Sequence of chain 1.A:
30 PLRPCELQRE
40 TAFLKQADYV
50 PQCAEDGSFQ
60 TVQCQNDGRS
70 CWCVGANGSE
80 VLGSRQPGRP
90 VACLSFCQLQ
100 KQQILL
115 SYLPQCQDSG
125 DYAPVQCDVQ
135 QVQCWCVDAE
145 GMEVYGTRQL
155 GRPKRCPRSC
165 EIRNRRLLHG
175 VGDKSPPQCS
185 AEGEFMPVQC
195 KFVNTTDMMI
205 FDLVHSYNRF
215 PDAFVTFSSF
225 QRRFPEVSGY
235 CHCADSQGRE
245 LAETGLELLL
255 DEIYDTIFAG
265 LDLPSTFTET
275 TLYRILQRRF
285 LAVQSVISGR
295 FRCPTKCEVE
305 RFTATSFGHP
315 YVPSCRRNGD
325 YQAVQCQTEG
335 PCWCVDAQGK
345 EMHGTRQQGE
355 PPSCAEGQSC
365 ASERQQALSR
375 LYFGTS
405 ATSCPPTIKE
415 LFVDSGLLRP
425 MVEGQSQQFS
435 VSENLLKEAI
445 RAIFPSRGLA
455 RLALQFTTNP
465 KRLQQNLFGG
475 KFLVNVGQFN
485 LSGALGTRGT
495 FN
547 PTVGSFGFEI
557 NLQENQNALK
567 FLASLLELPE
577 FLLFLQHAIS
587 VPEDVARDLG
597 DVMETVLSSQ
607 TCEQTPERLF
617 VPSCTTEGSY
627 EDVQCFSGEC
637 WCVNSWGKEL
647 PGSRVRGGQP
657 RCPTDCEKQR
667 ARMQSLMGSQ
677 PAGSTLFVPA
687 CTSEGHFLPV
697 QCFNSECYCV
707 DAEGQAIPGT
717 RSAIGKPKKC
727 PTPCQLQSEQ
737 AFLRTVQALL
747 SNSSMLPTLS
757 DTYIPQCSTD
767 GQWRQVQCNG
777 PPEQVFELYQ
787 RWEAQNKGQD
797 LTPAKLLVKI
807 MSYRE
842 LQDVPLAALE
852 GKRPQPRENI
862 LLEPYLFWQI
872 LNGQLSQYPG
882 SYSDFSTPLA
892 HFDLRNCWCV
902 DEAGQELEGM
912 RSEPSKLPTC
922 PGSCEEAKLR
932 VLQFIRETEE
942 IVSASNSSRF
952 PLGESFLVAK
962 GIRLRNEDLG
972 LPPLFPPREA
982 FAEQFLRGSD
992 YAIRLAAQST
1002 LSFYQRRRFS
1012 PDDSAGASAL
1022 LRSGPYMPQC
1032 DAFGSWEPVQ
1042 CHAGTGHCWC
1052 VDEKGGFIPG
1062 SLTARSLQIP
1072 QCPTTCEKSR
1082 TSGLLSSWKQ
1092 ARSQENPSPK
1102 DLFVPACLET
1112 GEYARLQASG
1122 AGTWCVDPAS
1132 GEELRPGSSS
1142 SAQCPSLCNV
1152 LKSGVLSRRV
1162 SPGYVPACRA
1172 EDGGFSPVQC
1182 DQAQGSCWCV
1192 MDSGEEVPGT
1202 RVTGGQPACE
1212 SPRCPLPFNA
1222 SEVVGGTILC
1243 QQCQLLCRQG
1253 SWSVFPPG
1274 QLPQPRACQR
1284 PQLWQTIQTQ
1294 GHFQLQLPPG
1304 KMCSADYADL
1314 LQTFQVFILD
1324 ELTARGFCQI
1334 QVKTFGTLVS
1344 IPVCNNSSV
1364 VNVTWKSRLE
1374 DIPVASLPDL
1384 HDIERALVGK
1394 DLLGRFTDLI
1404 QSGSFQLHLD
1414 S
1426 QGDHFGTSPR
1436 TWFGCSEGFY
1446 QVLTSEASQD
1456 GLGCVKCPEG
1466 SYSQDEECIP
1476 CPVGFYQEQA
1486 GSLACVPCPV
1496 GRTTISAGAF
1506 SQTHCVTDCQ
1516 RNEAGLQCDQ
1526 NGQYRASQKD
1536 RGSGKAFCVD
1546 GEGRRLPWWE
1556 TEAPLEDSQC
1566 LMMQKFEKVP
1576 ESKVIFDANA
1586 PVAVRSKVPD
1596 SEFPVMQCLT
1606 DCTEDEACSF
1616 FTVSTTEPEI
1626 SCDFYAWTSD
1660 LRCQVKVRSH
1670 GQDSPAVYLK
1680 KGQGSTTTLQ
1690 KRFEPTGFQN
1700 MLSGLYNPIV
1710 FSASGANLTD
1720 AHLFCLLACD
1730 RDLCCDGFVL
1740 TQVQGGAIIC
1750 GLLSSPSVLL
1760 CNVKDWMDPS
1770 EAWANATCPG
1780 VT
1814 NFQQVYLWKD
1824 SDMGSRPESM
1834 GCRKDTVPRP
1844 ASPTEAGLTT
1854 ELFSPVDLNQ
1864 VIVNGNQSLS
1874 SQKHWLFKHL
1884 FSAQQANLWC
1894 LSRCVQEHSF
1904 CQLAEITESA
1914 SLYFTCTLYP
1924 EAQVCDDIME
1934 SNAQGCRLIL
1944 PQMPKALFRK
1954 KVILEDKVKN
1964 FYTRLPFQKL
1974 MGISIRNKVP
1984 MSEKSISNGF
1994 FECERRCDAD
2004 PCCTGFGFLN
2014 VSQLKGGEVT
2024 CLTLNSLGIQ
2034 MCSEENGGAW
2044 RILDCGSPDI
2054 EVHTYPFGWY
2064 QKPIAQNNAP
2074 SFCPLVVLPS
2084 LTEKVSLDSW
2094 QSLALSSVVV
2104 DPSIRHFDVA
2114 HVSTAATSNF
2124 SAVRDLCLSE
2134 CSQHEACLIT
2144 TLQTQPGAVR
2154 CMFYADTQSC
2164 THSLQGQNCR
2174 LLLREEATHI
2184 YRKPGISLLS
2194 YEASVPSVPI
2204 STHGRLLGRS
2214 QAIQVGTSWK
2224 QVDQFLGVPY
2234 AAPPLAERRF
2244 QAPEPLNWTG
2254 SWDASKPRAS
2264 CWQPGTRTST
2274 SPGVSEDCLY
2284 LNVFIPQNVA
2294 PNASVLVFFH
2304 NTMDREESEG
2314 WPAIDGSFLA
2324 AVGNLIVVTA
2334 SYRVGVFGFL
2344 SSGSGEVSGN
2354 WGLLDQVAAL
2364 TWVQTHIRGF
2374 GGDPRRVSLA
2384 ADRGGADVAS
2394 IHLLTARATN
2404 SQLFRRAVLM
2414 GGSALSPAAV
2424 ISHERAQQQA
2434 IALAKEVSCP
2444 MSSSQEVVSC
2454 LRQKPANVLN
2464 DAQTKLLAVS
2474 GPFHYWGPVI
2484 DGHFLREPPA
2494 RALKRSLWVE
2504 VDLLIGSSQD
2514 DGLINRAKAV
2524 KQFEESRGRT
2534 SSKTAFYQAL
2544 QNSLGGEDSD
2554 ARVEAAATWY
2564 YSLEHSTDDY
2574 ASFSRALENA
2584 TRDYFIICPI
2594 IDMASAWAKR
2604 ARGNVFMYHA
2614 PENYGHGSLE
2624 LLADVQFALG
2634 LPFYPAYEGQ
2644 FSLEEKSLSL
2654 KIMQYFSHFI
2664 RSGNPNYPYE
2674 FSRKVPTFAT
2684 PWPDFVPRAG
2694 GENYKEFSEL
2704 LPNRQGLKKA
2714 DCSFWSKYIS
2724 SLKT

Binding-site contacts:
Ligand atom C8 contacts residue GLU2247 of chain 1.A at 4.2 Å.
Ligand atom C7 contacts residue ASN2250 of chain 1.A at 3.2 Å.
Ligand atom C5 contacts residue ASN2250 of chain 1.A at 3.7 Å.
Ligand atom N2 contacts residue PRO2248 of chain 1.A at 3.8 Å.
Ligand atom C8 contacts residue ASN2250 of chain 1.A at 4.3 Å.
Ligand atom C8 contacts residue ARG2241 of chain 1.A at 4.0 Å.
Ligand atom O7 contacts residue ASN2250 of chain 1.A at 3.4 Å (h-bond).
Ligand atom N2 contacts residue ASN2250 of chain 1.A at 2.8 Å (h-bond).
Ligand atom O5 contacts residue ASN2250 of chain 1.A at 2.5 Å (h-bond).
Ligand atom C3 contacts residue ASN2250 of chain 1.A at 3.8 Å.
Ligand atom C8 contacts residue PRO2248 of chain 1.A at 3.9 Å (hydrophobic).
Ligand atom C1 contacts residue ASN2250 of chain 1.A at 1.4 Å.
Ligand atom C7 contacts residue PRO2248 of chain 1.A at 4.4 Å (hydrophobic).
Ligand atom C2 contacts residue ASN2250 of chain 1.A at 2.5 Å.
Ligand atom C4 contacts residue ASN2250 of chain 1.A at 4.3 Å.

The small molecule below binds the protein below.
Small molecule (SMILES): CC(=O)N[C@@H]1[C@@H](O)[C@H](O)[C@@H](CO)O[C@H]1O